This small molecule binds to this protein.
Small molecule (SMILES): O=C([O-])C(=O)[O-]

Binding-site contacts:
Ligand atom O3 contacts residue GLY211 of chain 1.G at 2.9 Å (h-bond).
Ligand atom C1 contacts residue ALA209 of chain 1.G at 3.7 Å (hydrophobic).
Ligand atom O4 contacts residue MET276 of chain 1.G at 4.4 Å.
Ligand atom O1 contacts residue ASP212 of chain 1.G at 2.5 Å (salt-bridge).
Ligand atom C2 contacts residue ASP212 of chain 1.G at 4.5 Å.
Ligand atom O3 contacts residue GLU188 of chain 1.G at 4.3 Å.
Ligand atom C2 contacts residue GLU188 of chain 1.G at 3.7 Å.
Ligand atom C2 contacts residue MG1 of chain 1.RA at 2.9 Å.
Ligand atom C2 contacts residue ALA209 of chain 1.G at 3.9 Å (hydrophobic).
Ligand atom C1 contacts residue THR244 of chain 1.G at 3.7 Å.
Ligand atom O1 contacts residue GLY211 of chain 1.G at 4.0 Å.
Ligand atom O4 contacts residue MET207 of chain 1.G at 4.3 Å.
Ligand atom O1 contacts residue GLU188 of chain 1.G at 2.8 Å (salt-bridge).
Ligand atom C1 contacts residue GLU188 of chain 1.G at 3.4 Å.
Ligand atom O4 contacts residue ARG87 of chain 1.G at 4.3 Å.
Ligand atom O1 contacts residue ALA209 of chain 1.G at 4.2 Å.
Ligand atom O3 contacts residue ASP212 of chain 1.G at 3.6 Å (salt-bridge).
Ligand atom O4 contacts residue MG1 of chain 1.RA at 4.1 Å.
Ligand atom O3 contacts residue ALA209 of chain 1.G at 3.5 Å.
Ligand atom C1 contacts residue GLY211 of chain 1.G at 4.0 Å.
Ligand atom O4 contacts residue THR244 of chain 1.G at 3.4 Å (h-bond).
Ligand atom O1 contacts residue MG1 of chain 1.RA at 2.2 Å.
Ligand atom O2 contacts residue GLU188 of chain 1.G at 3.4 Å (salt-bridge).
Ligand atom O2 contacts residue LYS186 of chain 1.G at 2.8 Å (salt-bridge).
Ligand atom C1 contacts residue MG1 of chain 1.RA at 2.9 Å.
Ligand atom O4 contacts residue LYS186 of chain 1.G at 3.8 Å.
Ligand atom O3 contacts residue MG1 of chain 1.RA at 4.1 Å.
Ligand atom C2 contacts residue LYS186 of chain 1.G at 3.5 Å.
Ligand atom C2 contacts residue THR244 of chain 1.G at 4.0 Å.
Ligand atom O4 contacts residue ALA209 of chain 1.G at 4.0 Å.
Ligand atom O2 contacts residue MG1 of chain 1.RA at 2.2 Å.
Ligand atom C1 contacts residue ASP212 of chain 1.G at 3.8 Å.
Ligand atom O3 contacts residue THR244 of chain 1.G at 2.9 Å (h-bond).
Ligand atom O3 contacts residue ARG210 of chain 1.G at 3.8 Å.
Ligand atom O2 contacts residue ASP212 of chain 1.G at 4.1 Å.

Sequence of chain 1.G:
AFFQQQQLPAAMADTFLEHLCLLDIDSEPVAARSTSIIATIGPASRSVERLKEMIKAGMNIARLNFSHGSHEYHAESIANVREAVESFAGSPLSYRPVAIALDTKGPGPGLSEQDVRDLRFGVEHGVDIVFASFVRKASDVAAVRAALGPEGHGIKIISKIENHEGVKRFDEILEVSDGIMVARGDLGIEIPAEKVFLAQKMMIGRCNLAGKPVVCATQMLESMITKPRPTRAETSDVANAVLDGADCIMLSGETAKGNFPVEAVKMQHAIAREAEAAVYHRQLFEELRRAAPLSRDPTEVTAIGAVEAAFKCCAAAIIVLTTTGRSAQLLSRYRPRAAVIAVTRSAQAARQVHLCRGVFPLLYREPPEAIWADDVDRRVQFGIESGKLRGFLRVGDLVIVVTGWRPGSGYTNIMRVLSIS